Sequence of chain 18.B:
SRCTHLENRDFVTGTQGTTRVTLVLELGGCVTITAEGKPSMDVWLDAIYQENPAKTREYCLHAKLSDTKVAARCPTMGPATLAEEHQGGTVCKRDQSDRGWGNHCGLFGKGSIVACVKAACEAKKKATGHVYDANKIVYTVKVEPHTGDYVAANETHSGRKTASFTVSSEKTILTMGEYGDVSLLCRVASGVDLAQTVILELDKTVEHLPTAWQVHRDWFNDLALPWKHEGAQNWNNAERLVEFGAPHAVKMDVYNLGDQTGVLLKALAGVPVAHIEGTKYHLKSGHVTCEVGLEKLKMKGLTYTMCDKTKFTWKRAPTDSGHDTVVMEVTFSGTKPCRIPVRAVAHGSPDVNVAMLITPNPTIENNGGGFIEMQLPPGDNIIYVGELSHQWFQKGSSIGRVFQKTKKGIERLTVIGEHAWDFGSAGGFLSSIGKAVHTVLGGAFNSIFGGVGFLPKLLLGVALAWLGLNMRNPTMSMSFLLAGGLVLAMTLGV

A small-molecule ligand and the protein it binds are described below.
Small molecule (SMILES): CC(=O)N[C@H]1[C@H](O[C@H]2[C@H](O)[C@@H](NC(C)=O)CO[C@@H]2CO[C@@H]2O[C@@H](C)[C@@H](O)[C@@H](O)[C@@H]2O)O[C@H](CO)[C@@H](O)[C@@H]1O

Binding-site contacts:
Ligand atom C8 contacts residue ASN154 of chain 18.A at 3.7 Å.
Ligand atom N2 contacts residue ASN154 of chain 18.A at 2.9 Å (h-bond).
Ligand atom C7 contacts residue ASN154 of chain 18.A at 3.4 Å.
Ligand atom O5 contacts residue HIS104 of chain 18.B at 3.1 Å.
Ligand atom C5 contacts residue ASN154 of chain 18.A at 3.6 Å.
Ligand atom O5 contacts residue ASN154 of chain 18.A at 2.3 Å (h-bond).
Ligand atom O7 contacts residue ASN154 of chain 18.A at 3.4 Å (h-bond).
Ligand atom C5 contacts residue HIS104 of chain 18.B at 3.2 Å.
Ligand atom C3 contacts residue ASN154 of chain 18.A at 3.8 Å.
Ligand atom C2 contacts residue ASN154 of chain 18.A at 2.4 Å.
Ligand atom C4 contacts residue ASN154 of chain 18.A at 4.2 Å.
Ligand atom C8 contacts residue HIS104 of chain 18.B at 4.5 Å.
Ligand atom C1 contacts residue HIS104 of chain 18.B at 3.7 Å.
Ligand atom C1 contacts residue ASN154 of chain 18.A at 1.4 Å.
Ligand atom C6 contacts residue VAL250 of chain 18.B at 4.3 Å (hydrophobic).
Ligand atom C6 contacts residue HIS104 of chain 18.B at 3.5 Å.
Ligand atom C4 contacts residue HIS104 of chain 18.B at 4.5 Å.

Sequence of chain 18.A:
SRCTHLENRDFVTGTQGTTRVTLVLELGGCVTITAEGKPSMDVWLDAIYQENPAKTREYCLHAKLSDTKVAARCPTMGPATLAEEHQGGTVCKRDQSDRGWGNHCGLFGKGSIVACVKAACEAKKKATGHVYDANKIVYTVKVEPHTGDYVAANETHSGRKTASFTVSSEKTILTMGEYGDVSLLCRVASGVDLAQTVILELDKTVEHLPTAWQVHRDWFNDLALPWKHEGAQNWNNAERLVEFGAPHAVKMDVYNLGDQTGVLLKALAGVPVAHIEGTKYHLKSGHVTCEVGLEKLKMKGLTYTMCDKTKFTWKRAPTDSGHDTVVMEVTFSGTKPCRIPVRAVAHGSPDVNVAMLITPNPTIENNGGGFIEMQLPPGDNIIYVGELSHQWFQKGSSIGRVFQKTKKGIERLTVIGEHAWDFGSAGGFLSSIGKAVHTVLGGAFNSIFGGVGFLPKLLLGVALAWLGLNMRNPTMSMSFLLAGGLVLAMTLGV